This protein binds this small molecule.
Small molecule (SMILES): OC[C@H]1O[C@@H](O)[C@H](O)[C@@H](O)[C@H]1O

Binding-site contacts:
Ligand atom O3 contacts residue ALA257 of chain 1.DA at 4.5 Å.
Ligand atom C3 contacts residue TRP287 of chain 1.LA at 4.3 Å (hydrophobic).
Ligand atom O3 contacts residue ASN254 of chain 1.DA at 3.8 Å.
Ligand atom O5 contacts residue TRP287 of chain 1.LA at 3.3 Å.
Ligand atom O2 contacts residue THR52 of chain 1.LA at 4.4 Å.
Ligand atom C1 contacts residue TRP287 of chain 1.LA at 3.8 Å (hydrophobic).
Ligand atom O2 contacts residue SER256 of chain 1.DA at 4.0 Å.
Ligand atom O2 contacts residue ASN55 of chain 1.LA at 3.5 Å (h-bond).
Ligand atom C2 contacts residue TRP287 of chain 1.LA at 3.8 Å (hydrophobic).
Ligand atom C6 contacts residue TRP287 of chain 1.LA at 3.8 Å (hydrophobic).
Ligand atom C5 contacts residue TRP287 of chain 1.LA at 3.9 Å (hydrophobic).
Ligand atom C3 contacts residue ASN254 of chain 1.DA at 4.1 Å.
Ligand atom O2 contacts residue ASN254 of chain 1.DA at 4.0 Å.
Ligand atom O3 contacts residue TRP287 of chain 1.LA at 3.8 Å.
Ligand atom O1 contacts residue TRP287 of chain 1.LA at 3.0 Å (h-bond).
Ligand atom C4 contacts residue TRP287 of chain 1.LA at 3.4 Å (hydrophobic).
Ligand atom O4 contacts residue TRP287 of chain 1.LA at 2.1 Å.

Sequence of chain 1.LA:
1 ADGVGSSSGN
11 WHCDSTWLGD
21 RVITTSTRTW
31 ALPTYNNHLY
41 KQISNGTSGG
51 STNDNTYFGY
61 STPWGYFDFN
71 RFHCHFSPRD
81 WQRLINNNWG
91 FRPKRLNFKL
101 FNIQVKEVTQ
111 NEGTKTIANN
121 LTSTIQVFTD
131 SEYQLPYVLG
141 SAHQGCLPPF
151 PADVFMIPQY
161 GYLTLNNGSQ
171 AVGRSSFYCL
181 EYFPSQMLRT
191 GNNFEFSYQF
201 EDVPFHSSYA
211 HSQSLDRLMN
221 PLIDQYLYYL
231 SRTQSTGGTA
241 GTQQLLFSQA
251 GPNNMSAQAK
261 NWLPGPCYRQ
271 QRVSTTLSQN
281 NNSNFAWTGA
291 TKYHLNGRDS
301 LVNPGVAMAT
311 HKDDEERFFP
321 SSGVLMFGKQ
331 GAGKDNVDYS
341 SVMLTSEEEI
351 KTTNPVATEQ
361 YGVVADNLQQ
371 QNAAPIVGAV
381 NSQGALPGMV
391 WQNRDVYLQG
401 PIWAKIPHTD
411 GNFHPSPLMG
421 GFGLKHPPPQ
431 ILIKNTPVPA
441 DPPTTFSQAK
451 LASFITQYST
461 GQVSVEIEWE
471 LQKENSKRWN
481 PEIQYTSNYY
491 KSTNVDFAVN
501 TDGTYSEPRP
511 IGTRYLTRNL

Sequence of chain 1.DA:
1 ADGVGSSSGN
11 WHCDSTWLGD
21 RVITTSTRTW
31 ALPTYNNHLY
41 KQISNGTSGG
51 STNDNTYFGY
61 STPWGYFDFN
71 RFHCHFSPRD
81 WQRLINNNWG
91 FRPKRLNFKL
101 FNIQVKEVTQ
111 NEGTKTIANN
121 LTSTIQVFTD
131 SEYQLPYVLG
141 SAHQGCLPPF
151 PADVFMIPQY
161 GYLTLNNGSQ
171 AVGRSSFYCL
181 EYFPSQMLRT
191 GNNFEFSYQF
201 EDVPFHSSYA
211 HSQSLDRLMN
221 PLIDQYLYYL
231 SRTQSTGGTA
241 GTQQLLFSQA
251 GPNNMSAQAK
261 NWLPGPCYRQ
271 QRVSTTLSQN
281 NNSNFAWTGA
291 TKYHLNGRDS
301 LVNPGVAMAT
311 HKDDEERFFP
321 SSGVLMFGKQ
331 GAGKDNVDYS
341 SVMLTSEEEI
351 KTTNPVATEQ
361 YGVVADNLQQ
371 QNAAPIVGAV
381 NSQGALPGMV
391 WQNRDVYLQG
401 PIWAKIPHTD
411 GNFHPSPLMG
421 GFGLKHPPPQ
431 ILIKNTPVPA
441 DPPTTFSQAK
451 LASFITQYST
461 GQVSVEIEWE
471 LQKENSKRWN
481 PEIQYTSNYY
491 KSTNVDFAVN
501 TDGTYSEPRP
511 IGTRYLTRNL